This small molecule binds to this protein.
Small molecule (SMILES): CC(=O)N[C@@H]1[C@@H](O)[C@H](O)[C@@H](CO)O[C@H]1O

Binding-site contacts:
Ligand atom C5 contacts residue ASN37 of chain 1.A at 3.5 Å.
Ligand atom O7 contacts residue ASN37 of chain 1.A at 3.8 Å.
Ligand atom O5 contacts residue THR39 of chain 1.A at 4.0 Å.
Ligand atom C8 contacts residue ASP314 of chain 1.A at 3.4 Å.
Ligand atom N2 contacts residue ASN37 of chain 1.A at 3.1 Å (h-bond).
Ligand atom C7 contacts residue ASN37 of chain 1.A at 3.7 Å.
Ligand atom O5 contacts residue ASN37 of chain 1.A at 2.2 Å (h-bond).
Ligand atom C3 contacts residue ASN37 of chain 1.A at 3.7 Å.
Ligand atom C1 contacts residue ASN42 of chain 1.A at 4.3 Å.
Ligand atom C5 contacts residue THR39 of chain 1.A at 4.5 Å.
Ligand atom C1 contacts residue ASN37 of chain 1.A at 1.5 Å.
Ligand atom C1 contacts residue THR39 of chain 1.A at 4.3 Å.
Ligand atom C2 contacts residue ASN37 of chain 1.A at 2.4 Å.
Ligand atom O7 contacts residue ARG316 of chain 1.A at 4.3 Å.
Ligand atom C7 contacts residue ARG316 of chain 1.A at 4.1 Å.
Ligand atom C4 contacts residue ASN37 of chain 1.A at 4.1 Å.
Ligand atom O6 contacts residue GLU41 of chain 1.A at 3.4 Å (salt-bridge).
Ligand atom C6 contacts residue GLU41 of chain 1.A at 3.5 Å.
Ligand atom O5 contacts residue ASN42 of chain 1.A at 3.7 Å.
Ligand atom O6 contacts residue ASN42 of chain 1.A at 4.0 Å.
Ligand atom O6 contacts residue THR39 of chain 1.A at 3.1 Å (h-bond).
Ligand atom C6 contacts residue THR39 of chain 1.A at 4.5 Å.
Ligand atom C8 contacts residue ARG316 of chain 1.A at 3.1 Å.

Sequence of chain 1.A:
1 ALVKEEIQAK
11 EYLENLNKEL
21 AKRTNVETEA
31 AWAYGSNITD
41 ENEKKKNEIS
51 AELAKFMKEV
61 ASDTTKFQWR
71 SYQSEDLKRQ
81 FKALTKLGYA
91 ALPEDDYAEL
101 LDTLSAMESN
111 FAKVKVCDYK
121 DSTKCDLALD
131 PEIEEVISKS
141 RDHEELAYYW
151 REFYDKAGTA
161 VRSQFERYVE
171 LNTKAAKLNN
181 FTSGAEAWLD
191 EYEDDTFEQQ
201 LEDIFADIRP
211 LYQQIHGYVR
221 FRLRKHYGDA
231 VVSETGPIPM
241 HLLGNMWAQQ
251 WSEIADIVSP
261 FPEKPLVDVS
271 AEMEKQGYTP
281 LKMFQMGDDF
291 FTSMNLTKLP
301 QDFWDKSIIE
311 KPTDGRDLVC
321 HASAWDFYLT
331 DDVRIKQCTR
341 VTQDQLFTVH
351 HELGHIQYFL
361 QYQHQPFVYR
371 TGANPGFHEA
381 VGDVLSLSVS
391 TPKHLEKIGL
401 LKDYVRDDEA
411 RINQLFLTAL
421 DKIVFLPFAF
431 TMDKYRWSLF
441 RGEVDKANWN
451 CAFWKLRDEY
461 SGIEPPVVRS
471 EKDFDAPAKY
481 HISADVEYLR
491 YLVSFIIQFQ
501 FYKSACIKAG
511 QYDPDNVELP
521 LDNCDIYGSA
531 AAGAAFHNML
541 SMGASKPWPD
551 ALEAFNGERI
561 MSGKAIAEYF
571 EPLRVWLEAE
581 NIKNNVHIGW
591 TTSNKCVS